Sequence of chain 1.A:
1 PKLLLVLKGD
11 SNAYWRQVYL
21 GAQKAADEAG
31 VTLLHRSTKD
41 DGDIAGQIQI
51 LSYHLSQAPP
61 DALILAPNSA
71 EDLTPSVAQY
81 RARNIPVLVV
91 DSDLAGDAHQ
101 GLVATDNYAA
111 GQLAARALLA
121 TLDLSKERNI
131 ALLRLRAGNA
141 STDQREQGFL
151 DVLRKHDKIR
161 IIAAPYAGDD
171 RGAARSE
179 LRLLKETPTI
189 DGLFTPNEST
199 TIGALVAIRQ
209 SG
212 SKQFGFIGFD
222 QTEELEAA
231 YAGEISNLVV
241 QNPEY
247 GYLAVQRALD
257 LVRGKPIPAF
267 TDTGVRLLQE

Binding-site contacts:
Ligand atom O2 contacts residue ASP91 of chain 1.A at 2.4 Å (salt-bridge).
Ligand atom C3 contacts residue LYS8 of chain 1.A at 3.9 Å.
Ligand atom C4 contacts residue TRP15 of chain 1.A at 3.8 Å (hydrophobic).
Ligand atom O3 contacts residue SER92 of chain 1.A at 4.3 Å.
Ligand atom C5 contacts residue LEU135 of chain 1.A at 3.6 Å (hydrophobic).
Ligand atom O2 contacts residue ARG145 of chain 1.A at 3.0 Å (salt-bridge).
Ligand atom C1 contacts residue TYR14 of chain 1.A at 3.8 Å (hydrophobic).
Ligand atom O1 contacts residue ARG145 of chain 1.A at 3.0 Å (salt-bridge).
Ligand atom O5 contacts residue ASN139 of chain 1.A at 2.8 Å (h-bond).
Ligand atom C2 contacts residue GLN241 of chain 1.A at 3.7 Å.
Ligand atom O5 contacts residue SER141 of chain 1.A at 4.0 Å.
Ligand atom C5 contacts residue ASN195 of chain 1.A at 3.1 Å.
Ligand atom O5 contacts residue LYS8 of chain 1.A at 3.2 Å (salt-bridge).
Ligand atom O5 contacts residue THR142 of chain 1.A at 4.3 Å.
Ligand atom O4 contacts residue ASN195 of chain 1.A at 3.5 Å (h-bond).
Ligand atom O5 contacts residue ASN195 of chain 1.A at 4.3 Å.
Ligand atom C4 contacts residue ASN195 of chain 1.A at 3.9 Å.
Ligand atom C3 contacts residue SER141 of chain 1.A at 3.5 Å.
Ligand atom O1 contacts residue ASP221 of chain 1.A at 2.4 Å (salt-bridge).
Ligand atom O3 contacts residue TRP15 of chain 1.A at 4.0 Å.
Ligand atom C3 contacts residue ARG145 of chain 1.A at 4.0 Å.
Ligand atom O3 contacts residue LYS8 of chain 1.A at 2.8 Å (salt-bridge).
Ligand atom C1 contacts residue ASP221 of chain 1.A at 3.3 Å.
Ligand atom O3 contacts residue SER141 of chain 1.A at 2.9 Å (h-bond).
Ligand atom O2 contacts residue TYR14 of chain 1.A at 3.4 Å (h-bond).
Ligand atom C3 contacts residue ASP91 of chain 1.A at 3.6 Å.
Ligand atom O4 contacts residue ASN12 of chain 1.A at 4.1 Å.
Ligand atom O4 contacts residue ASP221 of chain 1.A at 3.9 Å.
Ligand atom C2 contacts residue ARG145 of chain 1.A at 3.4 Å.
Ligand atom C1 contacts residue GLN241 of chain 1.A at 3.9 Å.
Ligand atom O1 contacts residue ASN195 of chain 1.A at 3.5 Å.
Ligand atom C2 contacts residue TYR14 of chain 1.A at 4.1 Å (hydrophobic).
Ligand atom O1 contacts residue GLN241 of chain 1.A at 3.3 Å (h-bond).
Ligand atom C1 contacts residue ARG145 of chain 1.A at 4.1 Å.
Ligand atom O2 contacts residue GLN241 of chain 1.A at 3.0 Å (h-bond).
Ligand atom C2 contacts residue ASP91 of chain 1.A at 3.6 Å.
Ligand atom C1 contacts residue ASN195 of chain 1.A at 4.3 Å.
Ligand atom O5 contacts residue LEU135 of chain 1.A at 3.7 Å.
Ligand atom C5 contacts residue ASN139 of chain 1.A at 4.0 Å.
Ligand atom O3 contacts residue ASP91 of chain 1.A at 2.4 Å (salt-bridge).

A protein and the small-molecule ligand that binds it are described below.
Small molecule (SMILES): OC[C@H]1O[C@@H](O)[C@H](O)[C@@H]1O